The small molecule below binds the protein below.
Small molecule (SMILES): CC[C@H](O)P(=O)(O)O

Binding-site contacts:
Ligand atom C1 contacts residue ARG397 of chain 1.A at 4.4 Å.
Ligand atom C3 contacts residue ARG120 of chain 1.A at 4.0 Å.
Ligand atom O3 contacts residue UD11 of chain 1.C at 3.0 Å (h-bond).
Ligand atom O1 contacts residue LYS22 of chain 1.A at 3.3 Å (salt-bridge).
Ligand atom C2 contacts residue CYS115 of chain 1.A at 2.8 Å (hydrophobic).
Ligand atom O4 contacts residue ARG397 of chain 1.A at 3.3 Å (salt-bridge).
Ligand atom C3 contacts residue UD11 of chain 1.C at 3.5 Å.
Ligand atom P1 contacts residue ARG91 of chain 1.A at 3.9 Å.
Ligand atom C2 contacts residue LYS22 of chain 1.A at 3.9 Å.
Ligand atom P1 contacts residue ARG120 of chain 1.A at 3.8 Å.
Ligand atom P1 contacts residue CYS115 of chain 1.A at 3.8 Å.
Ligand atom C1 contacts residue CYS115 of chain 1.A at 1.8 Å (hydrophobic).
Ligand atom O3 contacts residue ARG91 of chain 1.A at 3.7 Å.
Ligand atom C3 contacts residue ARG331 of chain 1.A at 3.9 Å.
Ligand atom O4 contacts residue ARG120 of chain 1.A at 3.0 Å (salt-bridge).
Ligand atom O2 contacts residue ASP49 of chain 1.A at 3.9 Å.
Ligand atom P1 contacts residue ARG397 of chain 1.A at 3.6 Å.
Ligand atom C2 contacts residue UD11 of chain 1.C at 3.6 Å.
Ligand atom O2 contacts residue UD11 of chain 1.C at 3.5 Å.
Ligand atom O2 contacts residue LYS22 of chain 1.A at 2.8 Å (salt-bridge).
Ligand atom C1 contacts residue ARG331 of chain 1.A at 4.4 Å.
Ligand atom O1 contacts residue LEU370 of chain 1.A at 4.0 Å.
Ligand atom C1 contacts residue UD11 of chain 1.C at 4.0 Å.
Ligand atom O4 contacts residue CYS115 of chain 1.A at 2.8 Å (h-bond).
Ligand atom C3 contacts residue ILE117 of chain 1.A at 3.9 Å (hydrophobic).
Ligand atom C1 contacts residue LEU370 of chain 1.A at 4.3 Å (hydrophobic).
Ligand atom C3 contacts residue ASP305 of chain 1.A at 4.2 Å.
Ligand atom O1 contacts residue ASN23 of chain 1.A at 3.9 Å.
Ligand atom O2 contacts residue ARG397 of chain 1.A at 3.0 Å (salt-bridge).
Ligand atom C2 contacts residue LEU370 of chain 1.A at 4.1 Å (hydrophobic).
Ligand atom C2 contacts residue ARG397 of chain 1.A at 4.1 Å.
Ligand atom O3 contacts residue ARG120 of chain 1.A at 2.9 Å (salt-bridge).
Ligand atom O1 contacts residue CYS115 of chain 1.A at 4.1 Å.
Ligand atom C3 contacts residue CYS115 of chain 1.A at 2.7 Å (hydrophobic).
Ligand atom P1 contacts residue UD11 of chain 1.C at 4.0 Å.
Ligand atom O1 contacts residue UD11 of chain 1.C at 2.6 Å (h-bond).
Ligand atom P1 contacts residue LYS22 of chain 1.A at 3.9 Å.
Ligand atom O4 contacts residue ARG91 of chain 1.A at 3.5 Å.
Ligand atom O4 contacts residue GLY114 of chain 1.A at 3.4 Å.
Ligand atom O2 contacts residue ARG91 of chain 1.A at 3.8 Å.

Sequence of chain 1.A:
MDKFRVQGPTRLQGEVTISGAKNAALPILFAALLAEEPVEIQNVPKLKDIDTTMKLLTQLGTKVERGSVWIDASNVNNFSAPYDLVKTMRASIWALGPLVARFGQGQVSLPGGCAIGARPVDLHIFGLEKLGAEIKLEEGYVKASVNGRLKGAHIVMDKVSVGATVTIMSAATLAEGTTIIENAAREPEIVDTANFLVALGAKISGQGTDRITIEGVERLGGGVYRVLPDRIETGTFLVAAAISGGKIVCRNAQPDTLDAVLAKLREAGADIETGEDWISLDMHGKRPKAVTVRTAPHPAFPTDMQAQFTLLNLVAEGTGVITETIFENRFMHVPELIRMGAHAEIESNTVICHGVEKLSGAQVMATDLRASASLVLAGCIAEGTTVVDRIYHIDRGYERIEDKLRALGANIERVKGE